Binding-site contacts:
Ligand atom N2 contacts residue ARG379 of chain 6.B at 4.1 Å.
Ligand atom C3 contacts residue PRO401 of chain 6.B at 3.7 Å (hydrophobic).
Ligand atom C3 contacts residue VAL400 of chain 6.B at 3.6 Å (hydrophobic).
Ligand atom O3 contacts residue VAL400 of chain 6.B at 3.6 Å.
Ligand atom C3 contacts residue HIS69 of chain 6.B at 3.5 Å.
Ligand atom C3 contacts residue ALA377 of chain 6.B at 4.0 Å (hydrophobic).
Ligand atom O3 contacts residue ASN382 of chain 6.B at 3.1 Å.
Ligand atom NI contacts residue CYS434 of chain 6.B at 2.6 Å.
Ligand atom N2 contacts residue PRO401 of chain 6.B at 3.4 Å.
Ligand atom C2 contacts residue CYS431 of chain 6.B at 3.9 Å (hydrophobic).
Ligand atom C3 contacts residue CYS65 of chain 6.B at 3.2 Å (hydrophobic).
Ligand atom N2 contacts residue CYS431 of chain 6.B at 4.0 Å.
Ligand atom O3 contacts residue PRO401 of chain 6.B at 3.4 Å.
Ligand atom C1 contacts residue ALA377 of chain 6.B at 3.8 Å (hydrophobic).
Ligand atom N2 contacts residue THR402 of chain 6.B at 3.0 Å (h-bond).
Ligand atom O3 contacts residue HIS69 of chain 6.B at 3.4 Å (h-bond).
Ligand atom C2 contacts residue THR402 of chain 6.B at 4.0 Å.
Ligand atom N1 contacts residue PRO378 of chain 6.B at 3.3 Å.
Ligand atom NI contacts residue CYS65 of chain 6.B at 2.5 Å.
Ligand atom C1 contacts residue CYS65 of chain 6.B at 3.2 Å (hydrophobic).
Ligand atom C2 contacts residue CYS434 of chain 6.B at 3.0 Å (hydrophobic).
Ligand atom FE contacts residue CYS434 of chain 6.B at 2.5 Å.
Ligand atom N2 contacts residue CYS434 of chain 6.B at 3.3 Å.
Ligand atom C2 contacts residue ARG379 of chain 6.B at 3.9 Å.
Ligand atom NI contacts residue CYS431 of chain 6.B at 2.4 Å.
Ligand atom C3 contacts residue CYS434 of chain 6.B at 3.3 Å (hydrophobic).
Ligand atom O3 contacts residue ALA68 of chain 6.B at 3.8 Å.
Ligand atom C2 contacts residue PRO401 of chain 6.B at 3.6 Å (hydrophobic).
Ligand atom O3 contacts residue ALA377 of chain 6.B at 3.7 Å.
Ligand atom N2 contacts residue VAL400 of chain 6.B at 3.7 Å.
Ligand atom C1 contacts residue PRO378 of chain 6.B at 4.2 Å (hydrophobic).
Ligand atom NI contacts residue CYS62 of chain 6.B at 2.4 Å.
Ligand atom FE contacts residue CYS65 of chain 6.B at 2.4 Å.
Ligand atom C1 contacts residue ARG379 of chain 6.B at 3.4 Å.
Ligand atom N1 contacts residue ARG379 of chain 6.B at 3.0 Å (salt-bridge).
Ligand atom N1 contacts residue ALA377 of chain 6.B at 3.4 Å.
Ligand atom C2 contacts residue VAL400 of chain 6.B at 3.7 Å (hydrophobic).
Ligand atom N1 contacts residue CYS65 of chain 6.B at 3.9 Å.
Ligand atom O3 contacts residue CYS65 of chain 6.B at 4.0 Å.
Ligand atom C1 contacts residue PRO401 of chain 6.B at 4.2 Å (hydrophobic).

Sequence of chain 6.B:
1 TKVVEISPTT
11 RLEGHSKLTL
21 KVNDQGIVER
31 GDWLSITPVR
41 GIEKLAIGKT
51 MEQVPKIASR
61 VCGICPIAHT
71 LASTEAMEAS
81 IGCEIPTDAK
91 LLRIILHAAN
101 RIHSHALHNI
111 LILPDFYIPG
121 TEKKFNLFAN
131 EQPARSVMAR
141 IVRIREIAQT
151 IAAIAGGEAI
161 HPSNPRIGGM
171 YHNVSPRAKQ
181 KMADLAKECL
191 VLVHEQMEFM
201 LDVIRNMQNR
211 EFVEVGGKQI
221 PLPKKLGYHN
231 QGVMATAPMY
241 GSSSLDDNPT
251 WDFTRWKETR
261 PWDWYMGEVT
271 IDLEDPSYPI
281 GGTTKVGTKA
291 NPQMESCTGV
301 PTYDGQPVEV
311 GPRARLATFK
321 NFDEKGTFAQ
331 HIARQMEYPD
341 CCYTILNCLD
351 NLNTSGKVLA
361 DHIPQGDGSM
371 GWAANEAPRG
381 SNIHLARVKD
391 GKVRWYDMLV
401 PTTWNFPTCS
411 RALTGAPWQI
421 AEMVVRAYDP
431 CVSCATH

The protein below binds the small molecule below.
Small molecule (SMILES): N#C[Fe]([Ni])(C#N)C=O